Binding-site contacts:
Ligand atom OP2 contacts residue ARG209 of chain 9.S at 3.0 Å (salt-bridge).
Ligand atom C5 contacts residue TYR213 of chain 9.S at 3.7 Å (hydrophobic).
Ligand atom C3' contacts residue TYR211 of chain 9.S at 3.2 Å (hydrophobic).
Ligand atom C5 contacts residue PHE164 of chain 9.S at 3.4 Å (hydrophobic).
Ligand atom N3 contacts residue ARG88 of chain 9.Q at 3.4 Å (salt-bridge).
Ligand atom OP1 contacts residue LYS128 of chain 9.Q at 2.8 Å (salt-bridge).
Ligand atom O3' contacts residue TYR211 of chain 9.S at 3.1 Å (h-bond).
Ligand atom C5 contacts residue CYS34 of chain 9.S at 3.6 Å (hydrophobic).
Ligand atom C5' contacts residue ARG120 of chain 9.Q at 3.7 Å.
Ligand atom O4' contacts residue VAL125 of chain 9.Q at 3.7 Å.
Ligand atom C2 contacts residue TYR211 of chain 9.S at 3.6 Å (hydrophobic).
Ligand atom N3 contacts residue TYR211 of chain 9.S at 3.6 Å.
Ligand atom C6 contacts residue ASP25 of chain 9.S at 3.4 Å.
Ligand atom C2' contacts residue CYS34 of chain 9.S at 3.6 Å (hydrophobic).
Ligand atom OP2 contacts residue TYR77 of chain 9.S at 2.6 Å (h-bond).
Ligand atom C2' contacts residue TYR211 of chain 9.S at 3.0 Å (hydrophobic).
Ligand atom N4 contacts residue SER75 of chain 9.S at 3.3 Å (h-bond).
Ligand atom OP1 contacts residue ASP121 of chain 9.Q at 2.9 Å (salt-bridge).
Ligand atom O5' contacts residue ARG120 of chain 9.Q at 3.3 Å.
Ligand atom C5' contacts residue LYS128 of chain 9.Q at 3.6 Å.
Ligand atom O3' contacts residue ASP121 of chain 9.Q at 3.4 Å (salt-bridge).
Ligand atom OP2 contacts residue ARG2 of chain 9.S at 3.2 Å (salt-bridge).
Ligand atom O3' contacts residue ARG127 of chain 9.Q at 3.4 Å.
Ligand atom OP2 contacts residue LYS128 of chain 9.Q at 3.0 Å (salt-bridge).
Ligand atom C4' contacts residue VAL125 of chain 9.Q at 3.6 Å (hydrophobic).
Ligand atom N1 contacts residue PHE164 of chain 9.S at 3.6 Å.
Ligand atom N3 contacts residue PHE164 of chain 9.S at 3.6 Å.
Ligand atom C2 contacts residue PHE164 of chain 9.S at 3.5 Å (hydrophobic).
Ligand atom N7 contacts residue PHE164 of chain 9.S at 3.6 Å.
Ligand atom C6 contacts residue PHE164 of chain 9.S at 3.5 Å (hydrophobic).
Ligand atom OP1 contacts residue ARG127 of chain 9.Q at 3.5 Å.
Ligand atom C5 contacts residue ASP25 of chain 9.S at 3.4 Å.
Ligand atom O2 contacts residue TYR211 of chain 9.S at 3.0 Å.
Ligand atom C6 contacts residue CYS34 of chain 9.S at 3.5 Å (hydrophobic).
Ligand atom OP1 contacts residue ARG2 of chain 9.S at 3.1 Å.
Ligand atom N6 contacts residue PHE164 of chain 9.S at 3.5 Å.
Ligand atom OP2 contacts residue TYR211 of chain 9.S at 3.1 Å (h-bond).
Ligand atom OP1 contacts residue ARG120 of chain 9.Q at 2.8 Å (salt-bridge).
Ligand atom C4' contacts residue ARG90 of chain 9.Q at 3.7 Å.
Ligand atom C4 contacts residue PHE164 of chain 9.S at 3.5 Å (hydrophobic).

The small molecule below binds the protein below.
Small molecule (SMILES): Nc1ccn([C@H]2C[C@H](O[P](=O)(O)OC[C@H]3O[C@@H](n4cnc5c(N)ncnc54)C[C@@H]3O[P](=O)(O)OC[C@H]3O[C@@H](n4cnc5c(N)ncnc54)C[C@@H]3O[P](=O)(O)OC[C@H]3O[C@@H](n4ccc(N)nc4=O)C[C@@H]3O[P](=O)(O)OC[C@H]3O[C@@H](n4ccc(N)nc4=O)C[C@@H]3O[P](=O)(O)OC[C@H]3O[C@@H](n4cnc5c(N)ncnc54)C[C@@H]3O)[C@@H](COP(=O)=O)O2)c(=O)n1

Sequence of chain 9.S:
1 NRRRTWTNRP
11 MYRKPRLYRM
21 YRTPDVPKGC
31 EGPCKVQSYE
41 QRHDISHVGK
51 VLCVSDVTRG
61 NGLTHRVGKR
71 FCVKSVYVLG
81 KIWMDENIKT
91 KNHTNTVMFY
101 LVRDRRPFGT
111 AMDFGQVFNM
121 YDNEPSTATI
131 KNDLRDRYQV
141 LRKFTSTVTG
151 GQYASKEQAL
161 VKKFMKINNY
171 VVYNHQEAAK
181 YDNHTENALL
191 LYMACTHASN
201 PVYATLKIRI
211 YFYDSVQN

Sequence of chain 9.Q:
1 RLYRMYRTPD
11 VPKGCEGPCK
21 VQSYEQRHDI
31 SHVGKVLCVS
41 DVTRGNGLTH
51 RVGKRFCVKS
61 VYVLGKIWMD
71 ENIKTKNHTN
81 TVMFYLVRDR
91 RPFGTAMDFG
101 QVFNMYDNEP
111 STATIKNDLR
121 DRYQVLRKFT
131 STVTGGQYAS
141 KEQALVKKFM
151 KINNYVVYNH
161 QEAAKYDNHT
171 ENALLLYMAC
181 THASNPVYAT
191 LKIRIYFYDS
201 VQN